The small molecule below binds the protein below.
Small molecule (SMILES): Nc1ncnc2c1ccn2[C@@H]1O[C@H](CO)[C@@H](O)[C@H]1O

Sequence of chain 1.B:
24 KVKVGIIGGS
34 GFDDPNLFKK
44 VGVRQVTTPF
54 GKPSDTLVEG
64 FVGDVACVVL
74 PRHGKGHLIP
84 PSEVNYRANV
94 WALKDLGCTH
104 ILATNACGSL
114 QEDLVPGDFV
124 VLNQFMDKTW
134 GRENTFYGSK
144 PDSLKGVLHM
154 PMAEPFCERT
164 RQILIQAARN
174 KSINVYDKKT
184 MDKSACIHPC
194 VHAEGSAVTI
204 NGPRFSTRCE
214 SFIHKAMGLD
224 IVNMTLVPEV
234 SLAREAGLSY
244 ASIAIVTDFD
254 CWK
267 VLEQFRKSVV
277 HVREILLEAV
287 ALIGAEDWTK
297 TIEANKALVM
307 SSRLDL

Binding-site contacts:
Ligand atom C8 contacts residue ALA109 of chain 1.C at 3.7 Å (hydrophobic).
Ligand atom O5' contacts residue HIS152 of chain 1.B at 3.9 Å.
Ligand atom N1 contacts residue PHE208 of chain 1.C at 3.7 Å.
Ligand atom O2' contacts residue MET227 of chain 1.C at 3.0 Å (h-bond).
Ligand atom C5 contacts residue GLY111 of chain 1.C at 3.6 Å.
Ligand atom C6 contacts residue VAL225 of chain 1.C at 3.9 Å (hydrophobic).
Ligand atom N6 contacts residue VAL225 of chain 1.C at 3.8 Å.
Ligand atom C2' contacts residue MET227 of chain 1.C at 3.8 Å (hydrophobic).
Ligand atom C5 contacts residue PHE208 of chain 1.C at 3.7 Å (hydrophobic).
Ligand atom O2' contacts residue ASN226 of chain 1.C at 3.2 Å (h-bond).
Ligand atom C4' contacts residue SO41 of chain 1.I at 3.4 Å.
Ligand atom O2' contacts residue ALA109 of chain 1.C at 3.7 Å.
Ligand atom C8 contacts residue THR250 of chain 1.C at 3.9 Å.
Ligand atom C5 contacts residue CYS110 of chain 1.C at 3.9 Å (hydrophobic).
Ligand atom C5' contacts residue HIS152 of chain 1.B at 3.6 Å.
Ligand atom C6 contacts residue PHE208 of chain 1.C at 3.8 Å (hydrophobic).
Ligand atom C3' contacts residue SO41 of chain 1.I at 3.3 Å.
Ligand atom N1 contacts residue VAL225 of chain 1.C at 3.7 Å.
Ligand atom O4' contacts residue SO41 of chain 1.I at 3.3 Å (h-bond).
Ligand atom C2 contacts residue MET227 of chain 1.C at 3.8 Å (hydrophobic).
Ligand atom C5' contacts residue PHE208 of chain 1.C at 3.9 Å (hydrophobic).
Ligand atom C7 contacts residue CYS110 of chain 1.C at 3.4 Å (hydrophobic).
Ligand atom C7 contacts residue GLY111 of chain 1.C at 3.5 Å.
Ligand atom O2' contacts residue SO41 of chain 1.I at 2.9 Å (h-bond).
Ligand atom C6 contacts residue GLY111 of chain 1.C at 3.7 Å.
Ligand atom N3 contacts residue ASN226 of chain 1.C at 3.7 Å.
Ligand atom N9 contacts residue ALA109 of chain 1.C at 3.4 Å (h-bond).
Ligand atom C2 contacts residue ASN226 of chain 1.C at 3.9 Å.
Ligand atom C7 contacts residue THR250 of chain 1.C at 3.6 Å.
Ligand atom N6 contacts residue GLY111 of chain 1.C at 3.5 Å.
Ligand atom O3' contacts residue SO41 of chain 1.I at 2.5 Å (h-bond).
Ligand atom N6 contacts residue ASP253 of chain 1.C at 3.2 Å (salt-bridge).
Ligand atom C2 contacts residue VAL225 of chain 1.C at 3.9 Å (hydrophobic).
Ligand atom N3 contacts residue MET227 of chain 1.C at 3.6 Å.
Ligand atom O3' contacts residue PRO84 of chain 1.C at 3.6 Å.
Ligand atom C1' contacts residue SO41 of chain 1.I at 3.6 Å.
Ligand atom C8 contacts residue CYS110 of chain 1.C at 3.7 Å (hydrophobic).
Ligand atom C2' contacts residue SO41 of chain 1.I at 3.7 Å.
Ligand atom C1' contacts residue ALA109 of chain 1.C at 3.2 Å (hydrophobic).
Ligand atom O5' contacts residue PHE208 of chain 1.C at 3.6 Å.

Sequence of chain 1.C:
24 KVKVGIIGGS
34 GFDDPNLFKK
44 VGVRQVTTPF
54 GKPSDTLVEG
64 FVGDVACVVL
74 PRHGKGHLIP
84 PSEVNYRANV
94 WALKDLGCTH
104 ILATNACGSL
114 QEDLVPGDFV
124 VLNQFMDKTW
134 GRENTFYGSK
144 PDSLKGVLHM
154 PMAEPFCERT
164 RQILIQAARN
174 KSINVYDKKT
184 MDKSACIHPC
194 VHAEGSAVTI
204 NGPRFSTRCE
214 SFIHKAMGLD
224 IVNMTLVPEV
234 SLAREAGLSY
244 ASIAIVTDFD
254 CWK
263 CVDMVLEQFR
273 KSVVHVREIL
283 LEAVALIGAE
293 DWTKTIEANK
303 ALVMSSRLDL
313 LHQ